A protein and the small-molecule ligand that binds it are described below.
Small molecule (SMILES): CC(=O)N(c1ccc(-n2cccc2)cc1)[C@@H](C(=O)N[C@@H](C)c1ccccc1)c1cccnc1

Binding-site contacts:
Ligand atom C19 contacts residue GLU166 of chain 2.A at 3.7 Å.
Ligand atom C04 contacts residue CYS145 of chain 2.A at 3.7 Å (hydrophobic).
Ligand atom C11 contacts residue TYR54 of chain 2.A at 3.7 Å (hydrophobic).
Ligand atom C19 contacts residue SER144 of chain 2.A at 3.7 Å.
Ligand atom C07 contacts residue HIS41 of chain 2.A at 3.9 Å.
Ligand atom C20 contacts residue GLU166 of chain 2.A at 3.7 Å.
Ligand atom N03 contacts residue CYS145 of chain 2.A at 3.4 Å (h-bond).
Ligand atom O32 contacts residue GLU166 of chain 2.A at 3.4 Å (salt-bridge).
Ligand atom C10 contacts residue MET49 of chain 2.A at 3.7 Å (hydrophobic).
Ligand atom C27 contacts residue MET165 of chain 2.A at 3.5 Å (hydrophobic).
Ligand atom N18 contacts residue SER144 of chain 2.A at 3.4 Å (h-bond).
Ligand atom C02 contacts residue GLY143 of chain 2.A at 3.9 Å.
Ligand atom C24 contacts residue GLU166 of chain 2.A at 3.6 Å.
Ligand atom C20 contacts residue PHE140 of chain 2.A at 3.9 Å (hydrophobic).
Ligand atom C29 contacts residue GLN189 of chain 2.A at 3.9 Å.
Ligand atom C17 contacts residue CYS145 of chain 2.A at 3.8 Å (hydrophobic).
Ligand atom N18 contacts residue HIS163 of chain 2.A at 2.8 Å (h-bond).
Ligand atom O01 contacts residue SER144 of chain 2.A at 3.8 Å.
Ligand atom C25 contacts residue GLU166 of chain 2.A at 3.8 Å.
Ligand atom C13 contacts residue HIS164 of chain 2.A at 3.5 Å.
Ligand atom C19 contacts residue PHE140 of chain 2.A at 3.6 Å (hydrophobic).
Ligand atom C13 contacts residue HIS41 of chain 2.A at 3.3 Å.
Ligand atom C15 contacts residue ASN142 of chain 2.A at 3.8 Å.
Ligand atom C33 contacts residue CYS145 of chain 2.A at 1.8 Å (hydrophobic).
Ligand atom C14 contacts residue HIS164 of chain 2.A at 3.3 Å.
Ligand atom O01 contacts residue CYS145 of chain 2.A at 3.1 Å (h-bond).
Ligand atom C20 contacts residue LEU141 of chain 2.A at 3.8 Å (hydrophobic).
Ligand atom O01 contacts residue GLY143 of chain 2.A at 2.9 Å (h-bond).
Ligand atom C10 contacts residue CYS44 of chain 2.A at 3.5 Å (hydrophobic).
Ligand atom C14 contacts residue CYS145 of chain 2.A at 3.7 Å (hydrophobic).
Ligand atom C12 contacts residue HIS41 of chain 2.A at 3.9 Å.
Ligand atom C28 contacts residue MET165 of chain 2.A at 3.5 Å (hydrophobic).
Ligand atom C19 contacts residue LEU141 of chain 2.A at 3.8 Å (hydrophobic).
Ligand atom O01 contacts residue LEU141 of chain 2.A at 3.7 Å.
Ligand atom C19 contacts residue HIS163 of chain 2.A at 3.6 Å.
Ligand atom C14 contacts residue HIS41 of chain 2.A at 3.6 Å.
Ligand atom C17 contacts residue HIS163 of chain 2.A at 3.8 Å.
Ligand atom C02 contacts residue CYS145 of chain 2.A at 2.6 Å (hydrophobic).
Ligand atom O32 contacts residue MET165 of chain 2.A at 3.5 Å.
Ligand atom O01 contacts residue ASN142 of chain 2.A at 3.4 Å.

Sequence of chain 2.A:
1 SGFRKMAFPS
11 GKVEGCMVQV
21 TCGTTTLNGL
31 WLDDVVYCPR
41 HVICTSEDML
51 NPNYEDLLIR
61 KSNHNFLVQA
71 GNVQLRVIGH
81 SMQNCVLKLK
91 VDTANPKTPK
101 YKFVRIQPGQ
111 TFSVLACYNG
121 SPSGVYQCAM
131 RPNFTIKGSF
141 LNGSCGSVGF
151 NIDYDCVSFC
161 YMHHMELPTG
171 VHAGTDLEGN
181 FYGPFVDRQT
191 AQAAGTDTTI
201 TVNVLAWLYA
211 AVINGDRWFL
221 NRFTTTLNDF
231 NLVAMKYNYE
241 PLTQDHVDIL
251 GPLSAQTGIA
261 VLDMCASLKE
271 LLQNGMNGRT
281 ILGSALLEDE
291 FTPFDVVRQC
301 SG